Binding-site contacts:
Ligand atom O contacts residue GLN1063 of chain 3.NA at 2.9 Å (h-bond).
Ligand atom CD1 contacts residue ASN1122 of chain 3.NA at 4.3 Å.
Ligand atom CZ contacts residue GLN1063 of chain 3.NA at 4.1 Å.
Ligand atom CB contacts residue THR1121 of chain 3.NA at 3.3 Å.
Ligand atom OH contacts residue ASP182 of chain 3.MB at 2.3 Å (salt-bridge).
Ligand atom CD2 contacts residue HIS1126 of chain 3.NA at 3.4 Å.
Ligand atom CZ contacts residue ASN1072 of chain 3.NA at 3.5 Å.
Ligand atom CD1 contacts residue ASN1072 of chain 3.NA at 4.0 Å.
Ligand atom CD2 contacts residue ALA1120 of chain 3.NA at 3.5 Å (hydrophobic).
Ligand atom O contacts residue THR1121 of chain 3.NA at 4.0 Å.
Ligand atom CE2 contacts residue GLN1063 of chain 3.NA at 3.3 Å.
Ligand atom CD1 contacts residue GLN1063 of chain 3.NA at 3.8 Å.
Ligand atom CE2 contacts residue ASP182 of chain 3.MB at 4.2 Å.
Ligand atom CA contacts residue HIS1126 of chain 3.NA at 4.3 Å.
Ligand atom OH contacts residue ASN1072 of chain 3.NA at 3.1 Å (h-bond).
Ligand atom OH contacts residue HIS1068 of chain 3.NA at 3.8 Å.
Ligand atom CG contacts residue ASN1072 of chain 3.NA at 4.2 Å.
Ligand atom CE1 contacts residue THR1121 of chain 3.NA at 3.9 Å.
Ligand atom SD contacts residue ASN1072 of chain 3.NA at 3.7 Å.
Ligand atom CE1 contacts residue ASP182 of chain 3.MB at 4.0 Å.
Ligand atom CG2 contacts residue GLN1063 of chain 3.NA at 3.3 Å.
Ligand atom CG contacts residue GLN1063 of chain 3.NA at 4.3 Å.
Ligand atom CD2 contacts residue PHE1125 of chain 3.NA at 4.2 Å (hydrophobic).
Ligand atom CD1 contacts residue THR1121 of chain 3.NA at 3.0 Å.
Ligand atom CZ contacts residue ASP182 of chain 3.MB at 3.4 Å.
Ligand atom OH contacts residue GLN1063 of chain 3.NA at 3.7 Å.
Ligand atom CG contacts residue THR1121 of chain 3.NA at 3.3 Å.
Ligand atom C contacts residue HIS1126 of chain 3.NA at 4.0 Å.
Ligand atom O contacts residue HIS1126 of chain 3.NA at 3.3 Å (h-bond).
Ligand atom C contacts residue VAL1202 of chain 3.NA at 4.2 Å (hydrophobic).
Ligand atom CG contacts residue HIS1126 of chain 3.NA at 4.3 Å.
Ligand atom CD1 contacts residue PHE1125 of chain 3.NA at 3.6 Å (hydrophobic).
Ligand atom CD2 contacts residue LEU1129 of chain 3.NA at 4.2 Å (hydrophobic).
Ligand atom CA contacts residue GLN1063 of chain 3.NA at 4.3 Å.
Ligand atom CD2 contacts residue THR1121 of chain 3.NA at 4.3 Å.
Ligand atom CD2 contacts residue THR1121 of chain 3.NA at 4.0 Å.
Ligand atom O contacts residue VAL1202 of chain 3.NA at 3.2 Å.
Ligand atom CD2 contacts residue GLN1063 of chain 3.NA at 3.6 Å.
Ligand atom CE1 contacts residue ASN1072 of chain 3.NA at 3.3 Å.
Ligand atom C contacts residue GLN1063 of chain 3.NA at 3.9 Å.

The small molecule below binds the protein below.
Small molecule (SMILES): CC[C@H](C)[C@H](N)C(=O)N[C@@H](CC(C)C)C(=O)N1CCC[C@H]1C(=O)N[C@@H](CCSC)C(=O)N[C@@H](Cc1ccc(O)cc1)C(=O)N[C@@H](CCCCN)C(=O)N[C@@H](CC(C)C)C(=O)N[C@@H](CO)C(=O)N1CCC[C@H]1C=O

Sequence of chain 3.MB:
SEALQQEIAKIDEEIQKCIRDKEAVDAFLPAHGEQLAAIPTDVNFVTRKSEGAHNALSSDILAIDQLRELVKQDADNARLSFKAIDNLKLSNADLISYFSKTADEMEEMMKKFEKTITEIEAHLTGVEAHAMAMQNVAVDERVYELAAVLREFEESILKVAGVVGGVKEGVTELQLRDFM

Sequence of chain 3.NA:
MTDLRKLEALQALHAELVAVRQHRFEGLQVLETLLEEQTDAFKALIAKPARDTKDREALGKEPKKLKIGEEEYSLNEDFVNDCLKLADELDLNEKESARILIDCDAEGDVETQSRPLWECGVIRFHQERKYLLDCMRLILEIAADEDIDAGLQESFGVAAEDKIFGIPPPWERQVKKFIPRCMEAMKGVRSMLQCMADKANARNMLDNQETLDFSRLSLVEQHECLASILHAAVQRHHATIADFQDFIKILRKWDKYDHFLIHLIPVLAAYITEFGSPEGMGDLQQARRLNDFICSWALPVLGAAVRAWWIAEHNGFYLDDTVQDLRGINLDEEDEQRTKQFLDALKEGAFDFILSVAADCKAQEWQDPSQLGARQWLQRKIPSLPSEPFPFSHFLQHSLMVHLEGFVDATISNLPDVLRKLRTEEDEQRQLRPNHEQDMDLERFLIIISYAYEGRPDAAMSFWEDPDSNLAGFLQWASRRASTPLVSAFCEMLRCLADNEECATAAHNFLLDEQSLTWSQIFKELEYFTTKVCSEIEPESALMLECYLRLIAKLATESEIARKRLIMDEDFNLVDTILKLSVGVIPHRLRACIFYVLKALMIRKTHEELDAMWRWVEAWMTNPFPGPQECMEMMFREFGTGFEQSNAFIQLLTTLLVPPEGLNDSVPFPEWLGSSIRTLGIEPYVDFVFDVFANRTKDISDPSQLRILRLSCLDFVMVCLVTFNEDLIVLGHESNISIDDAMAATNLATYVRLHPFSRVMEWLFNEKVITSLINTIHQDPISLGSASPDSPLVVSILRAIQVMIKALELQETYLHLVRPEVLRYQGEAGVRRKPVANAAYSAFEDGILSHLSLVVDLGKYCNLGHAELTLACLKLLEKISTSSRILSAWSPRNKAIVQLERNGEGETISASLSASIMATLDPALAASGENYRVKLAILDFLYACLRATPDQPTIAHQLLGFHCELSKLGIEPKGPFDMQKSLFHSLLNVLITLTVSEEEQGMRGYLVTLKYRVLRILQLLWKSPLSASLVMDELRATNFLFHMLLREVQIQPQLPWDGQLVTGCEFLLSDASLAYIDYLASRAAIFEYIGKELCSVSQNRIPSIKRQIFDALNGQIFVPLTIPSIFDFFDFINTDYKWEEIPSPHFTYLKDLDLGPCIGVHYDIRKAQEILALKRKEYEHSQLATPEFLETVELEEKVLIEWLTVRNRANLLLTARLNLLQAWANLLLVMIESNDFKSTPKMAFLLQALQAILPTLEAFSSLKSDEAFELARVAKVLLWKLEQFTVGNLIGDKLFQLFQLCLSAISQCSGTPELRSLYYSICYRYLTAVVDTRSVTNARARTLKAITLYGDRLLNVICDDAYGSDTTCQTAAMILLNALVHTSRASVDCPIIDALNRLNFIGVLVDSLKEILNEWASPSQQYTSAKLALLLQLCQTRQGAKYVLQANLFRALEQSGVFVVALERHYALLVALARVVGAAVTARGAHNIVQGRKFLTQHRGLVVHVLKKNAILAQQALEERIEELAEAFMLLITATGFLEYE